The small molecule below binds the protein below.
Small molecule (SMILES): O[C@@H]1[C@H](O)[C@H](O)CO[C@H]1O

Sequence of chain 1.B:
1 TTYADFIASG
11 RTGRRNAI

Binding-site contacts:
Ligand atom C4 contacts residue LYS252 of chain 1.A at 3.9 Å.
Ligand atom C2 contacts residue ASP5 of chain 1.B at 4.0 Å.
Ligand atom O2 contacts residue SER9 of chain 1.B at 3.1 Å (h-bond).
Ligand atom C5 contacts residue ALA243 of chain 1.A at 4.2 Å (hydrophobic).
Ligand atom C1 contacts residue SER9 of chain 1.B at 1.4 Å.
Ligand atom O5 contacts residue SER9 of chain 1.B at 2.4 Å (h-bond).
Ligand atom C4 contacts residue SER9 of chain 1.B at 3.7 Å.
Ligand atom C3 contacts residue SER9 of chain 1.B at 3.5 Å.
Ligand atom O2 contacts residue ASP5 of chain 1.B at 4.4 Å.
Ligand atom C2 contacts residue SER9 of chain 1.B at 2.3 Å.
Ligand atom C1 contacts residue ASP5 of chain 1.B at 4.3 Å.
Ligand atom C5 contacts residue PHE242 of chain 1.A at 4.2 Å (hydrophobic).
Ligand atom C5 contacts residue LYS252 of chain 1.A at 4.4 Å.
Ligand atom O2 contacts residue ALA8 of chain 1.B at 4.4 Å.
Ligand atom C5 contacts residue SER9 of chain 1.B at 3.0 Å.

Sequence of chain 1.A:
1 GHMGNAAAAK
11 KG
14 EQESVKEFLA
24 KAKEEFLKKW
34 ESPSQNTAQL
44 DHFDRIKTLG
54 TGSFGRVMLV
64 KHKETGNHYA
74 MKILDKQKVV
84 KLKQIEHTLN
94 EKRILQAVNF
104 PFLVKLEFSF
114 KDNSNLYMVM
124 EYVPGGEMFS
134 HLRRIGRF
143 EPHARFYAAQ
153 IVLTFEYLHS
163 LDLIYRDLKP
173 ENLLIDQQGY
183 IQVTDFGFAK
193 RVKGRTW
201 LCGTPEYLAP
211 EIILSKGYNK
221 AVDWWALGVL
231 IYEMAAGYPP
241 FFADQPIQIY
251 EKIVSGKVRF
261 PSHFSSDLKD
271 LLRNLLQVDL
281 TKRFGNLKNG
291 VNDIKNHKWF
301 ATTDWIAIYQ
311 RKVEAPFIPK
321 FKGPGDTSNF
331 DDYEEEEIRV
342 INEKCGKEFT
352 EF